Sequence of chain 1.B:
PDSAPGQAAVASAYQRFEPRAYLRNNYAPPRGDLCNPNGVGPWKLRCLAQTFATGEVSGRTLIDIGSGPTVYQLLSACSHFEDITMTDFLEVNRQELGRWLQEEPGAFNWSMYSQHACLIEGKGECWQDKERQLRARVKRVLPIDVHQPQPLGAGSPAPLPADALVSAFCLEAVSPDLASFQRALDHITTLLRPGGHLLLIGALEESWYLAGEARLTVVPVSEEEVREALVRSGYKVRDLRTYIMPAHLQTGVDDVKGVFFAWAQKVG

Binding-site contacts:
Ligand atom CAF contacts residue PHE182 of chain 1.B at 4.2 Å (hydrophobic).
Ligand atom CAG contacts residue PHE182 of chain 1.B at 4.0 Å (hydrophobic).
Ligand atom CAJ contacts residue LYS57 of chain 1.B at 4.2 Å.
Ligand atom CAJ contacts residue PHE182 of chain 1.B at 3.6 Å (hydrophobic).
Ligand atom CAH contacts residue TYR35 of chain 1.B at 4.3 Å (hydrophobic).
Ligand atom NAA contacts residue TYR222 of chain 1.B at 3.4 Å.
Ligand atom OAC contacts residue TYR40 of chain 1.B at 2.9 Å (h-bond).
Ligand atom CAI contacts residue ASN39 of chain 1.B at 4.2 Å.
Ligand atom CAF contacts residue ASP267 of chain 1.B at 3.6 Å.
Ligand atom CAJ contacts residue TYR40 of chain 1.B at 4.1 Å (hydrophobic).
Ligand atom CAL contacts residue ASP267 of chain 1.B at 4.1 Å.
Ligand atom CAI contacts residue ARG44 of chain 1.B at 3.9 Å.
Ligand atom OAB contacts residue VAL53 of chain 1.B at 3.7 Å.
Ligand atom CAF contacts residue VAL269 of chain 1.B at 4.0 Å (hydrophobic).
Ligand atom CAH contacts residue GLU219 of chain 1.B at 3.8 Å.
Ligand atom OAD contacts residue TYR222 of chain 1.B at 3.3 Å.
Ligand atom CAG contacts residue ASN39 of chain 1.B at 3.6 Å.
Ligand atom CAF contacts residue ARG44 of chain 1.B at 3.7 Å.
Ligand atom CAK contacts residue ASP267 of chain 1.B at 4.0 Å.
Ligand atom CAK contacts residue GLU219 of chain 1.B at 4.2 Å.
Ligand atom CAJ contacts residue ASN39 of chain 1.B at 3.8 Å.
Ligand atom OAC contacts residue LYS57 of chain 1.B at 3.3 Å (salt-bridge).
Ligand atom CAF contacts residue GLU219 of chain 1.B at 4.1 Å.
Ligand atom CAE contacts residue MET258 of chain 1.B at 3.6 Å (hydrophobic).
Ligand atom CAG contacts residue TYR35 of chain 1.B at 4.0 Å (hydrophobic).
Ligand atom CAK contacts residue PHE182 of chain 1.B at 4.0 Å (hydrophobic).
Ligand atom OAD contacts residue GLU219 of chain 1.B at 3.1 Å (salt-bridge).
Ligand atom CAL contacts residue GLU219 of chain 1.B at 3.1 Å.
Ligand atom OAD contacts residue ASP267 of chain 1.B at 3.5 Å (salt-bridge).
Ligand atom OAB contacts residue PHE182 of chain 1.B at 4.3 Å.
Ligand atom OAC contacts residue ASN39 of chain 1.B at 3.8 Å.
Ligand atom CAI contacts residue PHE182 of chain 1.B at 3.8 Å (hydrophobic).
Ligand atom CAK contacts residue ASN39 of chain 1.B at 4.0 Å.
Ligand atom NAA contacts residue GLU219 of chain 1.B at 3.2 Å (salt-bridge).
Ligand atom OAD contacts residue ASN39 of chain 1.B at 4.1 Å.
Ligand atom CAH contacts residue PHE182 of chain 1.B at 3.6 Å (hydrophobic).
Ligand atom CAE contacts residue ARG44 of chain 1.B at 3.5 Å.
Ligand atom OAC contacts residue PHE182 of chain 1.B at 3.5 Å.
Ligand atom OAB contacts residue LYS57 of chain 1.B at 3.6 Å (salt-bridge).
Ligand atom CAE contacts residue VAL269 of chain 1.B at 4.2 Å (hydrophobic).

This small molecule binds to this protein.
Small molecule (SMILES): NC[C@H](O)c1ccc(O)c(O)c1